A small-molecule ligand and the protein it binds are described below.
Small molecule (SMILES): Nc1ncnc2c1ncn2[C@@H]1O[C@H](CO)[C@H](O[C@H]2O[C@@H](CO)[C@H](OP(=O)(O)O)[C@H](OP(=O)(O)O)[C@@H]2O)[C@H]1OP(=O)(O)O

Binding-site contacts:
Ligand atom O14 contacts residue ARG568 of chain 1.C at 2.1 Å (salt-bridge).
Ligand atom N1 contacts residue GLY268 of chain 1.C at 1.9 Å.
Ligand atom O10 contacts residue ARG568 of chain 1.C at 3.1 Å (salt-bridge).
Ligand atom C1 contacts residue GLY268 of chain 1.C at 1.5 Å.
Ligand atom O14 contacts residue LYS569 of chain 1.C at 3.0 Å.
Ligand atom O5 contacts residue LYS508 of chain 1.C at 2.9 Å.
Ligand atom O9 contacts residue ARG568 of chain 1.C at 3.0 Å (salt-bridge).
Ligand atom N3 contacts residue THR273 of chain 1.C at 1.5 Å (h-bond).
Ligand atom O9 contacts residue GLN507 of chain 1.C at 3.2 Å (h-bond).
Ligand atom C10 contacts residue LYS569 of chain 1.C at 2.7 Å.
Ligand atom C4 contacts residue GLY268 of chain 1.C at 2.4 Å.
Ligand atom C3 contacts residue ARG269 of chain 1.C at 3.1 Å.
Ligand atom C3 contacts residue THR273 of chain 1.C at 3.2 Å.
Ligand atom C5 contacts residue ALA275 of chain 1.C at 2.1 Å (hydrophobic).
Ligand atom C12 contacts residue ARG568 of chain 1.C at 3.1 Å.
Ligand atom N2 contacts residue ARG269 of chain 1.C at 2.2 Å.
Ligand atom O8 contacts residue TYR567 of chain 1.C at 2.5 Å.
Ligand atom O7 contacts residue ARG504 of chain 1.C at 3.0 Å.
Ligand atom O12 contacts residue ARG504 of chain 1.C at 3.0 Å (salt-bridge).
Ligand atom C4 contacts residue GLN270 of chain 1.C at 2.8 Å.
Ligand atom N1 contacts residue ARG269 of chain 1.C at 2.0 Å (salt-bridge).
Ligand atom P1 contacts residue GLN507 of chain 1.C at 3.1 Å.
Ligand atom N3 contacts residue ALA272 of chain 1.C at 3.0 Å (h-bond).
Ligand atom C2 contacts residue GLY268 of chain 1.C at 2.8 Å.
Ligand atom O10 contacts residue LYS569 of chain 1.C at 3.2 Å (salt-bridge).
Ligand atom C1 contacts residue GLN270 of chain 1.C at 2.3 Å.
Ligand atom O9 contacts residue TYR567 of chain 1.C at 2.4 Å.
Ligand atom C4 contacts residue ARG269 of chain 1.C at 2.9 Å.
Ligand atom N4 contacts residue ALA275 of chain 1.C at 2.5 Å.
Ligand atom N2 contacts residue GLY268 of chain 1.C at 1.7 Å (h-bond).
Ligand atom P1 contacts residue TYR567 of chain 1.C at 3.2 Å.
Ligand atom C4 contacts residue THR273 of chain 1.C at 2.8 Å.
Ligand atom O18 contacts residue LYS508 of chain 1.C at 2.0 Å (salt-bridge).
Ligand atom N2 contacts residue GLN270 of chain 1.C at 1.7 Å (h-bond).
Ligand atom P3 contacts residue LYS508 of chain 1.C at 3.1 Å.
Ligand atom C3 contacts residue GLY268 of chain 1.C at 2.9 Å.
Ligand atom C2 contacts residue ARG269 of chain 1.C at 2.7 Å.
Ligand atom C1 contacts residue ARG269 of chain 1.C at 1.5 Å.
Ligand atom C12 contacts residue LYS569 of chain 1.C at 2.8 Å.
Ligand atom O8 contacts residue GLN507 of chain 1.C at 2.5 Å (h-bond).

Sequence of chain 1.C:
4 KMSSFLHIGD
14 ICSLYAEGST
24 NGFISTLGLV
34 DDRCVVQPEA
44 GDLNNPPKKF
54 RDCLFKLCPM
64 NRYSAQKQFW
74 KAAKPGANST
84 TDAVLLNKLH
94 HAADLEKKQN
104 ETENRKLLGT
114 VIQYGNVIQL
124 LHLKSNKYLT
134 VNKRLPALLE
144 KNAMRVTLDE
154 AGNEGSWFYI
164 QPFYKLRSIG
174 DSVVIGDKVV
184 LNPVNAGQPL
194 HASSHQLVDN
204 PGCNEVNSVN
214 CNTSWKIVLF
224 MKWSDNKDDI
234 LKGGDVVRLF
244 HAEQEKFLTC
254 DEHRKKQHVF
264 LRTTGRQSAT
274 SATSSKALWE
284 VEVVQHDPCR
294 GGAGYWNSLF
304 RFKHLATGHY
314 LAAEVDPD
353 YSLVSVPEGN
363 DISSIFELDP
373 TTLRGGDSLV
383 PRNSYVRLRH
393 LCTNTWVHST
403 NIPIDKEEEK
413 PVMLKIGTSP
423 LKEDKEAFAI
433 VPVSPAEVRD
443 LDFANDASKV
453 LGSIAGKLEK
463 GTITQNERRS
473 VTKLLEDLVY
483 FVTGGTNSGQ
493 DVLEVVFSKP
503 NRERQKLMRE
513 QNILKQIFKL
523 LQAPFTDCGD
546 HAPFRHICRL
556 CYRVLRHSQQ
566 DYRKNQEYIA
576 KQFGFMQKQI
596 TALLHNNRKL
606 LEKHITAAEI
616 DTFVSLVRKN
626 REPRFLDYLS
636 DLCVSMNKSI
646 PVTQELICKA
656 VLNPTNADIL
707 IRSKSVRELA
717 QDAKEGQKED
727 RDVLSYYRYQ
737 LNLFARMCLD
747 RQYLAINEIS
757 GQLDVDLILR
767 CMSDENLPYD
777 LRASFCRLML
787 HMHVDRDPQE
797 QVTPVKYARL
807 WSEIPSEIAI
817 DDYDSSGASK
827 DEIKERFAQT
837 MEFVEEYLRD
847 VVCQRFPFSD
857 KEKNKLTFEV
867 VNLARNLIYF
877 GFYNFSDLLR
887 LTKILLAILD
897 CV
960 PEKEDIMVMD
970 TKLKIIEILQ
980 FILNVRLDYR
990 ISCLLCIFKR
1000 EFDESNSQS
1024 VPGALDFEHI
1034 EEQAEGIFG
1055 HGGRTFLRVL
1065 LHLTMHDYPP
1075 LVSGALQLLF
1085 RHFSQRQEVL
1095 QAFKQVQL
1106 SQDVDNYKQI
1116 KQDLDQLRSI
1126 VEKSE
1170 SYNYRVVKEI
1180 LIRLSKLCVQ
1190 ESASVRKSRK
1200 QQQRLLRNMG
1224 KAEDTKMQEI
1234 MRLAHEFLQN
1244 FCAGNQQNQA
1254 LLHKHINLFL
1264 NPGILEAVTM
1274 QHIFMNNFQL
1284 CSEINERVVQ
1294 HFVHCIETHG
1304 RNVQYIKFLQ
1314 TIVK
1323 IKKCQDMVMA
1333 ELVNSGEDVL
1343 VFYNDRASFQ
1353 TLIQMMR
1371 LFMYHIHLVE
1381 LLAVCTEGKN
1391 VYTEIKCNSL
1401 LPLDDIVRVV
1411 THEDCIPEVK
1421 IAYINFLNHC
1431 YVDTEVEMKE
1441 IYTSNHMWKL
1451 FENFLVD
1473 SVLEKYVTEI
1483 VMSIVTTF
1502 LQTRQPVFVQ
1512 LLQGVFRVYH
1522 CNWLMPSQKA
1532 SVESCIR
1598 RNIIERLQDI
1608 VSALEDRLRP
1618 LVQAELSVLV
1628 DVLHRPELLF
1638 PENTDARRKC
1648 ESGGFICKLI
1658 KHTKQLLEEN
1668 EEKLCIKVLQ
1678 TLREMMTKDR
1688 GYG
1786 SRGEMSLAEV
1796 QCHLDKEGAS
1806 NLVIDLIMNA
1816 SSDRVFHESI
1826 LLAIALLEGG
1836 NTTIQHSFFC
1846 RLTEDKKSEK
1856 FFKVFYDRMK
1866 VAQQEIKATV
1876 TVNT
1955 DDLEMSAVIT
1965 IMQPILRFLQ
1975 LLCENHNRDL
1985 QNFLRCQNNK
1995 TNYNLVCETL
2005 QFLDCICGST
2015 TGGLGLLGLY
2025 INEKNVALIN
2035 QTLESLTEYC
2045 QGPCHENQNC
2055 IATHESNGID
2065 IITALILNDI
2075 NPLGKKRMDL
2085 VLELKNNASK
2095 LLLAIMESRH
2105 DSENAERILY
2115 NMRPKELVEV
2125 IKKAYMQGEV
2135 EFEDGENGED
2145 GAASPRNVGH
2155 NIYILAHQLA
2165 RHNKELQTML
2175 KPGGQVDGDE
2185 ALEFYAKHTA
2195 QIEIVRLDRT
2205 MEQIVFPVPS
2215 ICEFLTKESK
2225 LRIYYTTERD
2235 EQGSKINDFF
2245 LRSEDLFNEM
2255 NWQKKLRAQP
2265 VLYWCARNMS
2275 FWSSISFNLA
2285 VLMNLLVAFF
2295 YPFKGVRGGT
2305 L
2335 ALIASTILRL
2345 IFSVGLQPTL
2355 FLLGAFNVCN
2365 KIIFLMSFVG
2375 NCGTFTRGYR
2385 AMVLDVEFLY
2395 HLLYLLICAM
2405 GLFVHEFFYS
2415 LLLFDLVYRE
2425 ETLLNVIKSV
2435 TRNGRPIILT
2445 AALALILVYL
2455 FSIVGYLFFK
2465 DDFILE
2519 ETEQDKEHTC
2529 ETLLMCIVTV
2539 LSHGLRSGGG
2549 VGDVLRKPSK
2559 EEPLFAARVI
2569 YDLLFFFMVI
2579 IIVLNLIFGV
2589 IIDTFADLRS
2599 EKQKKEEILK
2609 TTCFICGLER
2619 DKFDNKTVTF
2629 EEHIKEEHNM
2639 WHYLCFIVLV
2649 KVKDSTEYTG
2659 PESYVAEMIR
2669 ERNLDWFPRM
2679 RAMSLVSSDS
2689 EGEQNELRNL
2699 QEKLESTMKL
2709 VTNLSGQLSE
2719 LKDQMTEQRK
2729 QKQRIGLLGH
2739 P